Binding-site contacts:
Ligand atom C2' contacts residue LYS1102 of chain 1.D at 4.3 Å.
Ligand atom OP1 contacts residue HIS1387 of chain 1.D at 4.2 Å.
Ligand atom OP1 contacts residue TRP139 of chain 1.D at 4.3 Å.
Ligand atom O4' contacts residue HIS1387 of chain 1.D at 3.8 Å.
Ligand atom O5' contacts residue LYS1102 of chain 1.D at 3.9 Å.
Ligand atom C3' contacts residue LYS1102 of chain 1.D at 4.4 Å.
Ligand atom OP2 contacts residue LYS1109 of chain 1.D at 3.3 Å.
Ligand atom OP1 contacts residue LYS101 of chain 1.D at 3.3 Å (salt-bridge).
Ligand atom C4' contacts residue HIS1387 of chain 1.D at 4.1 Å.
Ligand atom N2 contacts residue ASN1110 of chain 1.D at 4.5 Å.
Ligand atom C5' contacts residue LYS1102 of chain 1.D at 4.2 Å.
Ligand atom P contacts residue LYS1109 of chain 1.D at 4.5 Å.

This small molecule binds to this protein.
Small molecule (SMILES): Cc1cn([C@H]2C[C@H](O[P](=O)(O)OC[C@H]3O[C@@H](N4C[C@@H](C)C(=O)NC4=O)C[C@@H]3O[P](=O)(O)OC[C@H]3O[C@@H](n4cnc5c(=O)nc(N)[nH]c54)C[C@@H]3O)[C@@H](CO[P](=O)(O)O[C@H]3C[C@H](n4ccc(N)nc4=O)O[C@@H]3CO[P](=O)(O)O[C@H]3C[C@H](n4cnc5c(N)ncnc54)O[C@@H]3CO[P](=O)(O)O[C@H]3C[C@H](N4C[C@H](C)C(=O)NC4=O)O[C@@H]3CO[P](=O)(O)O[C@H]3C[C@H](n4cnc5c(=O)nc(N)[nH]c54)O[C@@H]3CO)O2)c(=O)[nH]c1=O

Sequence of chain 1.D:
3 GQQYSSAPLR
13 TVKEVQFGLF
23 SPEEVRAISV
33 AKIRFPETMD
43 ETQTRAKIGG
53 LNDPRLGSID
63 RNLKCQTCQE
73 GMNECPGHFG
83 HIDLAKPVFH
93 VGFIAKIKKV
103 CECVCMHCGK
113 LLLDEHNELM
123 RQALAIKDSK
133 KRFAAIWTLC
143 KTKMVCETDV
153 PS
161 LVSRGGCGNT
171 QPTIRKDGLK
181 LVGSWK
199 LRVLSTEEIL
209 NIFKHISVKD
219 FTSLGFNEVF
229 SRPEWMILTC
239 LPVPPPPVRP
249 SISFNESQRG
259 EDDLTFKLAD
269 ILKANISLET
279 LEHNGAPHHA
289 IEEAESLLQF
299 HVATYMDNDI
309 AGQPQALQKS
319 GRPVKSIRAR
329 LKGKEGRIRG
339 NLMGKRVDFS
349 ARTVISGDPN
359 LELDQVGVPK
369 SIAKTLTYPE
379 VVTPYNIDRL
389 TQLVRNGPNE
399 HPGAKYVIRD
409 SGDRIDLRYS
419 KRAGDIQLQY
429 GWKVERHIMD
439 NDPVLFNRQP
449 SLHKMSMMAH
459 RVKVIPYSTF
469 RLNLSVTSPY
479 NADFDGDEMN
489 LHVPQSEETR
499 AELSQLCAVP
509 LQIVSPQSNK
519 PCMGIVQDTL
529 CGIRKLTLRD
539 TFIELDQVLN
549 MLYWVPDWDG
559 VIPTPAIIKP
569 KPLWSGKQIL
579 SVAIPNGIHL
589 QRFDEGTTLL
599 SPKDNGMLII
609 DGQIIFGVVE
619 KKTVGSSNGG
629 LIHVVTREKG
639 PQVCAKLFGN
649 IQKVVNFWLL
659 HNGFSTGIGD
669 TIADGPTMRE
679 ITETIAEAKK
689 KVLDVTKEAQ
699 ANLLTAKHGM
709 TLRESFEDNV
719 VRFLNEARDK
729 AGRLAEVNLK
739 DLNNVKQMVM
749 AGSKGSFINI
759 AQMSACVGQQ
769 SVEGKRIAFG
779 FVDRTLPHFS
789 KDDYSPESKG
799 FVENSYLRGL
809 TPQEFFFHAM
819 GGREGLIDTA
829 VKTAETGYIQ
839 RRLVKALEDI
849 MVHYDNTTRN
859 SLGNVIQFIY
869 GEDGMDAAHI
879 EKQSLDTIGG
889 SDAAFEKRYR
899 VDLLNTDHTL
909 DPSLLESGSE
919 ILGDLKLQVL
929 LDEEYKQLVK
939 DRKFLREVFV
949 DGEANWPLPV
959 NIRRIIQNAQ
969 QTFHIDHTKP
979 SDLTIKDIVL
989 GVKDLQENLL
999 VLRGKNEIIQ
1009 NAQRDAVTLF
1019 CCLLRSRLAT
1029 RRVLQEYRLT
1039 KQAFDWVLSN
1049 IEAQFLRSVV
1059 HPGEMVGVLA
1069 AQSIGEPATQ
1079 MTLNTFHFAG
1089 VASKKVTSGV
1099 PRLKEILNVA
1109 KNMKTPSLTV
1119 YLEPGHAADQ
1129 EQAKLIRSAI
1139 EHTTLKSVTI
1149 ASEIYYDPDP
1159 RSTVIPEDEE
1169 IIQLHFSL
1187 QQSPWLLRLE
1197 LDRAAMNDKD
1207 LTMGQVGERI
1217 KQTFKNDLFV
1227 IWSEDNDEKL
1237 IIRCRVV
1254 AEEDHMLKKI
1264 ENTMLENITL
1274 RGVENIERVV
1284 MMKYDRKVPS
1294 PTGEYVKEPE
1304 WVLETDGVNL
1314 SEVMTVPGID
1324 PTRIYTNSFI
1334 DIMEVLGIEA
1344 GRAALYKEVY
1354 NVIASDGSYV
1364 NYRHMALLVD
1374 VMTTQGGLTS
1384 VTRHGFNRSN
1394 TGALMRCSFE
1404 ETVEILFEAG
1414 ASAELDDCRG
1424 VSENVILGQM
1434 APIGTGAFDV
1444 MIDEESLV